Sequence of chain 1.C:
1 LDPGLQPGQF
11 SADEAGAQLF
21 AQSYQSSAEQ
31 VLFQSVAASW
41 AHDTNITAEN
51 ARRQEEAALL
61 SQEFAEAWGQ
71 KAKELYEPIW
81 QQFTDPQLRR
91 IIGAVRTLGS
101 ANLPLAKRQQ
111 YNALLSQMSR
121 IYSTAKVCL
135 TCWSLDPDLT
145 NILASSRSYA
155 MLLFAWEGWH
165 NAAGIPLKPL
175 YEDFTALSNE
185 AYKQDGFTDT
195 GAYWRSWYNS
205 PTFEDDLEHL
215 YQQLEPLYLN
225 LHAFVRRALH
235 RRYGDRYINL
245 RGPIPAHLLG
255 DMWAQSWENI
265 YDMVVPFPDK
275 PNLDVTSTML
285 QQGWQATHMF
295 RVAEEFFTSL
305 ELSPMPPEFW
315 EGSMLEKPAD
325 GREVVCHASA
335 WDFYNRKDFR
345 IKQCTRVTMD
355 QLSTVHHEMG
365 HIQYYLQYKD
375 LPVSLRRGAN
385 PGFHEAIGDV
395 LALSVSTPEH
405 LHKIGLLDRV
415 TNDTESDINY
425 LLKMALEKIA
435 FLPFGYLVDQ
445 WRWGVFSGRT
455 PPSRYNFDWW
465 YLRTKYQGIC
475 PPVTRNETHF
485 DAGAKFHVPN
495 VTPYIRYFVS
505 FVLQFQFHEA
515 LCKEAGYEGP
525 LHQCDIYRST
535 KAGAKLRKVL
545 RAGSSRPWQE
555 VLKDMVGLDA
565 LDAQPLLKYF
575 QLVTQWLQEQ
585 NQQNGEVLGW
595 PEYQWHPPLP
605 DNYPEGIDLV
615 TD

Binding-site contacts:
Ligand atom CB contacts residue VAL1 of chain 1.KA at 3.1 Å (hydrophobic).
Ligand atom O contacts residue TYR501 of chain 1.C at 3.4 Å (h-bond).
Ligand atom N contacts residue TYR501 of chain 1.C at 4.5 Å.
Ligand atom OE1 contacts residue VAL1 of chain 1.KA at 4.3 Å.
Ligand atom O contacts residue HIS331 of chain 1.C at 2.9 Å (h-bond).
Ligand atom CB contacts residue ALA332 of chain 1.C at 4.0 Å (hydrophobic).
Ligand atom CG contacts residue HIS331 of chain 1.C at 3.3 Å.
Ligand atom CA contacts residue HIS331 of chain 1.C at 4.2 Å.
Ligand atom OE1 contacts residue THR358 of chain 1.C at 3.8 Å.
Ligand atom OE1 contacts residue ALA332 of chain 1.C at 4.4 Å.
Ligand atom N contacts residue GLU362 of chain 1.C at 2.7 Å (salt-bridge).
Ligand atom CD contacts residue VAL1 of chain 1.KA at 4.2 Å (hydrophobic).
Ligand atom CG contacts residue VAL1 of chain 1.KA at 3.5 Å (hydrophobic).
Ligand atom N contacts residue ALA332 of chain 1.C at 2.9 Å (h-bond).
Ligand atom CB contacts residue HIS331 of chain 1.C at 4.3 Å.
Ligand atom CD contacts residue THR358 of chain 1.C at 4.2 Å.
Ligand atom N contacts residue HIS361 of chain 1.C at 4.1 Å.
Ligand atom CB contacts residue THR358 of chain 1.C at 4.0 Å.
Ligand atom CA contacts residue GLU362 of chain 1.C at 3.3 Å.
Ligand atom CD contacts residue ALA332 of chain 1.C at 3.6 Å (hydrophobic).
Ligand atom CG contacts residue ALA332 of chain 1.C at 3.8 Å (hydrophobic).
Ligand atom O contacts residue HIS491 of chain 1.C at 3.2 Å (h-bond).
Ligand atom CB contacts residue GLU362 of chain 1.C at 3.4 Å.
Ligand atom C contacts residue TYR501 of chain 1.C at 3.9 Å (hydrophobic).
Ligand atom O contacts residue VAL1 of chain 1.KA at 2.3 Å (h-bond).
Ligand atom OE2 contacts residue HIS331 of chain 1.C at 3.8 Å.
Ligand atom CA contacts residue ZN1 of chain 1.LA at 4.4 Å.
Ligand atom OE2 contacts residue ALA332 of chain 1.C at 2.9 Å (h-bond).
Ligand atom N contacts residue ZN1 of chain 1.LA at 4.0 Å.
Ligand atom C contacts residue HIS491 of chain 1.C at 4.2 Å.
Ligand atom CA contacts residue VAL1 of chain 1.KA at 2.4 Å (hydrophobic).
Ligand atom CD contacts residue HIS331 of chain 1.C at 4.2 Å.
Ligand atom CA contacts residue HIS361 of chain 1.C at 3.8 Å.
Ligand atom N contacts residue HIS331 of chain 1.C at 4.0 Å.
Ligand atom CA contacts residue ALA332 of chain 1.C at 4.1 Å (hydrophobic).
Ligand atom CG contacts residue GLU362 of chain 1.C at 4.3 Å.
Ligand atom N contacts residue VAL1 of chain 1.KA at 3.7 Å.
Ligand atom C contacts residue VAL1 of chain 1.KA at 1.3 Å (hydrophobic).
Ligand atom OE1 contacts residue GLN355 of chain 1.C at 4.5 Å.
Ligand atom C contacts residue HIS331 of chain 1.C at 3.8 Å.

A small-molecule ligand and the protein it binds are described below.
Small molecule (SMILES): N[C@@H](CCC(=O)O)C(=O)O